This protein binds this small molecule.
Small molecule (SMILES): CC(=O)N[C@@H]1[C@@H](O)[C@H](O)[C@@H](CO)O[C@H]1O

Binding-site contacts:
Ligand atom N2 contacts residue THR122 of chain 1.E at 3.8 Å.
Ligand atom C2 contacts residue THR122 of chain 1.E at 4.4 Å.
Ligand atom C5 contacts residue THR122 of chain 1.E at 4.0 Å.
Ligand atom C1 contacts residue ASN120 of chain 1.E at 1.4 Å.
Ligand atom C7 contacts residue ASN120 of chain 1.E at 3.5 Å.
Ligand atom C2 contacts residue ASN120 of chain 1.E at 2.5 Å.
Ligand atom N2 contacts residue ASN120 of chain 1.E at 3.0 Å (h-bond).
Ligand atom O5 contacts residue ASN120 of chain 1.E at 2.4 Å (h-bond).
Ligand atom C4 contacts residue ASN120 of chain 1.E at 4.2 Å.
Ligand atom C5 contacts residue ASN120 of chain 1.E at 3.7 Å.
Ligand atom C1 contacts residue THR122 of chain 1.E at 3.5 Å.
Ligand atom C3 contacts residue ASN120 of chain 1.E at 3.8 Å.
Ligand atom O5 contacts residue THR122 of chain 1.E at 3.8 Å.
Ligand atom O7 contacts residue ASN120 of chain 1.E at 3.5 Å (h-bond).

Sequence of chain 1.E:
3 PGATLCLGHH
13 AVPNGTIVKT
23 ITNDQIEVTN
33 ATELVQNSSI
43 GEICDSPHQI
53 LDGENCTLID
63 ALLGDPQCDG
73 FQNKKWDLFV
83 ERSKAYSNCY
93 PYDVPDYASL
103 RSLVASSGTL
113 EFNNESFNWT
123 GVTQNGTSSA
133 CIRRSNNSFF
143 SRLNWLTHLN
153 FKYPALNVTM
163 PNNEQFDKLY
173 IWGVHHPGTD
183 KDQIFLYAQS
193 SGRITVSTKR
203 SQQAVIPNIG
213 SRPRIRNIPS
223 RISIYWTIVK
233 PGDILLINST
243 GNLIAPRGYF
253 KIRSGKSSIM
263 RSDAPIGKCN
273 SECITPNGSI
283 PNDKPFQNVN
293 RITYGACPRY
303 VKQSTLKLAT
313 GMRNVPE